Binding-site contacts:
Ligand atom C5 contacts residue PHE47 of chain 1.B at 3.7 Å (hydrophobic).
Ligand atom OAP contacts residue CO1 of chain 1.T at 4.1 Å.
Ligand atom C11 contacts residue EDO1 of chain 1.DA at 3.1 Å.
Ligand atom C5 contacts residue MET19 of chain 1.B at 3.9 Å (hydrophobic).
Ligand atom C1 contacts residue ASP121 of chain 1.B at 4.0 Å.
Ligand atom O6 contacts residue HIS197 of chain 1.B at 3.4 Å (h-bond).
Ligand atom C4 contacts residue HIS265 of chain 1.B at 3.3 Å.
Ligand atom C5 contacts residue FE1 of chain 1.IA at 4.2 Å.
Ligand atom O6 contacts residue CO1 of chain 1.T at 2.2 Å.
Ligand atom C2 contacts residue ASP121 of chain 1.B at 3.7 Å.
Ligand atom N7 contacts residue TYR222 of chain 1.B at 3.5 Å (h-bond).
Ligand atom C4 contacts residue FE1 of chain 1.IA at 3.1 Å.
Ligand atom OAP contacts residue TYR222 of chain 1.B at 3.2 Å.
Ligand atom C4 contacts residue PHE47 of chain 1.B at 3.5 Å (hydrophobic).
Ligand atom O9 contacts residue LEU120 of chain 1.B at 4.1 Å.
Ligand atom C2 contacts residue CO1 of chain 1.T at 3.4 Å.
Ligand atom C2 contacts residue ASP219 of chain 1.B at 3.3 Å.
Ligand atom C5 contacts residue MET21 of chain 1.B at 3.6 Å (hydrophobic).
Ligand atom C13 contacts residue HIS197 of chain 1.B at 4.0 Å.
Ligand atom O9 contacts residue ALA156 of chain 1.B at 3.6 Å.
Ligand atom C2 contacts residue FE1 of chain 1.IA at 2.8 Å.
Ligand atom OAP contacts residue ASP219 of chain 1.B at 3.1 Å (salt-bridge).
Ligand atom C1 contacts residue TYR222 of chain 1.B at 3.9 Å (hydrophobic).
Ligand atom C4 contacts residue ASP121 of chain 1.B at 3.4 Å.
Ligand atom C1 contacts residue FE1 of chain 1.IA at 3.9 Å.
Ligand atom C5 contacts residue ASP121 of chain 1.B at 4.0 Å.
Ligand atom O6 contacts residue ASP219 of chain 1.B at 2.7 Å (salt-bridge).
Ligand atom C13 contacts residue HIS119 of chain 1.B at 3.9 Å.
Ligand atom C10 contacts residue EDO1 of chain 1.DA at 3.9 Å.
Ligand atom O6 contacts residue TYR222 of chain 1.B at 3.4 Å (h-bond).
Ligand atom O6 contacts residue HIS119 of chain 1.B at 3.3 Å (h-bond).
Ligand atom O9 contacts residue HIS119 of chain 1.B at 4.0 Å.
Ligand atom O6 contacts residue FE1 of chain 1.IA at 3.0 Å.
Ligand atom C2 contacts residue TYR222 of chain 1.B at 3.2 Å (hydrophobic).
Ligand atom N7 contacts residue MET21 of chain 1.B at 4.1 Å.
Ligand atom O6 contacts residue ASP121 of chain 1.B at 3.8 Å.
Ligand atom OAP contacts residue HIS265 of chain 1.B at 3.2 Å (h-bond).
Ligand atom OAP contacts residue FE1 of chain 1.IA at 2.4 Å.
Ligand atom C10 contacts residue PHE86 of chain 1.B at 3.9 Å (hydrophobic).
Ligand atom OAP contacts residue ASP121 of chain 1.B at 3.5 Å (salt-bridge).

A protein and the small-molecule ligand that binds it are described below.
Small molecule (SMILES): CCCC(=O)N[C@H]1CCOC1=O

Sequence of chain 1.B:
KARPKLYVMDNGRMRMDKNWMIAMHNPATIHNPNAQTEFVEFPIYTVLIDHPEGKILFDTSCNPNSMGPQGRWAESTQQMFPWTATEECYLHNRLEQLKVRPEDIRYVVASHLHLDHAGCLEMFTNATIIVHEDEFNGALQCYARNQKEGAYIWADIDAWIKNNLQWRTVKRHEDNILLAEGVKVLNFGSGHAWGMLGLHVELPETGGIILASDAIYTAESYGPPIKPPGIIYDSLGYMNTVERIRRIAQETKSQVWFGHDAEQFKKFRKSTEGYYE